This protein binds this small molecule.
Small molecule (SMILES): CC(=O)N[C@@H]1[C@@H](O)[C@H](O)[C@@H](CO)O[C@H]1O

Sequence of chain 1.G:
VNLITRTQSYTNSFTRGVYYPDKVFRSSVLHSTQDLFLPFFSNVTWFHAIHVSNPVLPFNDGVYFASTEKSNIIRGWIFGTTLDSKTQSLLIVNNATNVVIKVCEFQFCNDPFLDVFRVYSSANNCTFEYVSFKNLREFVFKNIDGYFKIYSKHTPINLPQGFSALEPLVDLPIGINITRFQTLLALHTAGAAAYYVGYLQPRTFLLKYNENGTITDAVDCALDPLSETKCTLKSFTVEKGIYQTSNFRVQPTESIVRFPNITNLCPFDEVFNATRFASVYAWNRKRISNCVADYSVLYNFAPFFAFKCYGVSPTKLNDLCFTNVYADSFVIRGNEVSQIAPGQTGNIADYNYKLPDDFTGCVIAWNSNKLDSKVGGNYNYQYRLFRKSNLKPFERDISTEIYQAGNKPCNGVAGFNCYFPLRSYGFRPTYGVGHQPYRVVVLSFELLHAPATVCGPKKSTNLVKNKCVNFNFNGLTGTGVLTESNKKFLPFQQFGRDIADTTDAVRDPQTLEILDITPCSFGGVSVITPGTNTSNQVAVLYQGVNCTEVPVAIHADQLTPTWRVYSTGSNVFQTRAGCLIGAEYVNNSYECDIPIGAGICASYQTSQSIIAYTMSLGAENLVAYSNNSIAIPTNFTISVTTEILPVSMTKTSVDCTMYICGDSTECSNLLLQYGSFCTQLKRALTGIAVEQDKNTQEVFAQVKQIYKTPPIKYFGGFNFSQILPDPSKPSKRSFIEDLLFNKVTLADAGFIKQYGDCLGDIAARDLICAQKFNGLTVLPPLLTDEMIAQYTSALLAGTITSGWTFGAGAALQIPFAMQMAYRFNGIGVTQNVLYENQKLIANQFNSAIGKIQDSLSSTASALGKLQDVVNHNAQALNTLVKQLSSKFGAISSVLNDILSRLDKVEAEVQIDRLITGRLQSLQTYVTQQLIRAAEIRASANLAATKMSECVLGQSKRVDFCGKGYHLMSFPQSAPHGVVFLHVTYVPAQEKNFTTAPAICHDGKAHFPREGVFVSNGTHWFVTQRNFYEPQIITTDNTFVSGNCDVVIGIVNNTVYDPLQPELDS

Binding-site contacts:
Ligand atom O7 contacts residue ASN798 of chain 1.G at 3.4 Å (h-bond).
Ligand atom C4 contacts residue ASN798 of chain 1.G at 4.2 Å.
Ligand atom C2 contacts residue ASN798 of chain 1.G at 2.5 Å.
Ligand atom C6 contacts residue GLN801 of chain 1.G at 3.3 Å.
Ligand atom O6 contacts residue SER800 of chain 1.G at 4.5 Å.
Ligand atom O6 contacts residue GLN932 of chain 1.G at 4.3 Å.
Ligand atom N2 contacts residue ASN798 of chain 1.G at 3.0 Å (h-bond).
Ligand atom C5 contacts residue GLN801 of chain 1.G at 4.3 Å.
Ligand atom C5 contacts residue SER800 of chain 1.G at 3.4 Å.
Ligand atom C1 contacts residue SER800 of chain 1.G at 3.6 Å.
Ligand atom O5 contacts residue ASN798 of chain 1.G at 2.3 Å (h-bond).
Ligand atom C7 contacts residue ASN798 of chain 1.G at 3.4 Å.
Ligand atom O6 contacts residue GLN801 of chain 1.G at 3.7 Å.
Ligand atom C5 contacts residue ASN798 of chain 1.G at 3.6 Å.
Ligand atom O5 contacts residue SER800 of chain 1.G at 3.1 Å (h-bond).
Ligand atom C6 contacts residue SER800 of chain 1.G at 3.6 Å.
Ligand atom O7 contacts residue ASN925 of chain 1.G at 4.4 Å.
Ligand atom C3 contacts residue ASN798 of chain 1.G at 3.8 Å.
Ligand atom C1 contacts residue ASN798 of chain 1.G at 1.4 Å.